Sequence of chain 1.A:
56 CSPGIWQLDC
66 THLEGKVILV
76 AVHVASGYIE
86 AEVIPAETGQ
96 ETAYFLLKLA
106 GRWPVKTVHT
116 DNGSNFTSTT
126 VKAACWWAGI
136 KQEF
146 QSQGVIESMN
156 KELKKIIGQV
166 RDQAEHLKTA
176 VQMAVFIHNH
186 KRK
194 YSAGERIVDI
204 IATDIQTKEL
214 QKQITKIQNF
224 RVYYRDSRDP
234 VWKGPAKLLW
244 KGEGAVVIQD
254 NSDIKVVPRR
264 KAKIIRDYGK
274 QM

Sequence of chain 2.B:
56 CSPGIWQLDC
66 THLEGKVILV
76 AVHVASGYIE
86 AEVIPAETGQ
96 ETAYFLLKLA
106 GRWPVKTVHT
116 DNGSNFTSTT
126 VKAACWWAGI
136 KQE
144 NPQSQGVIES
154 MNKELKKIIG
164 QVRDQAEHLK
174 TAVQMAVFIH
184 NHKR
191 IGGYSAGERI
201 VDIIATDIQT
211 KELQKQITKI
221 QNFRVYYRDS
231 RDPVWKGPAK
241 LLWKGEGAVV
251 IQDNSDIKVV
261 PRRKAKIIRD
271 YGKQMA

Binding-site contacts:
Ligand atom C13 contacts residue ALA129 of chain 1.B at 3.6 Å (hydrophobic).
Ligand atom F19 contacts residue ALA98 of chain 1.B at 3.3 Å.
Ligand atom C57 contacts residue THR125 of chain 1.B at 3.1 Å.
Ligand atom O16 contacts residue ALA129 of chain 1.B at 2.9 Å.
Ligand atom C01 contacts residue GLN168 of chain 1.A at 3.5 Å.
Ligand atom O42 contacts residue GLU170 of chain 1.A at 2.9 Å (salt-bridge).
Ligand atom C18 contacts residue THR125 of chain 1.B at 3.5 Å.
Ligand atom C37 contacts residue HIS171 of chain 1.A at 3.1 Å.
Ligand atom C18 contacts residue ALA129 of chain 1.B at 3.3 Å (hydrophobic).
Ligand atom C53 contacts residue TRP235 of chain 2.B at 3.2 Å (hydrophobic).
Ligand atom C55 contacts residue TYR226 of chain 2.B at 3.3 Å (hydrophobic).
Ligand atom C10 contacts residue MET178 of chain 1.A at 3.0 Å (hydrophobic).
Ligand atom C28 contacts residue THR174 of chain 1.A at 3.4 Å.
Ligand atom C46 contacts residue GLU170 of chain 1.A at 3.4 Å.
Ligand atom C13 contacts residue LEU102 of chain 1.B at 3.5 Å (hydrophobic).
Ligand atom O44 contacts residue GLU170 of chain 1.A at 2.9 Å (salt-bridge).
Ligand atom C53 contacts residue TYR226 of chain 2.B at 3.0 Å (hydrophobic).
Ligand atom F19 contacts residue THR125 of chain 1.B at 3.5 Å.
Ligand atom C10 contacts residue TRP132 of chain 1.B at 3.6 Å (hydrophobic).
Ligand atom C46 contacts residue HIS171 of chain 1.A at 3.1 Å.
Ligand atom C37 contacts residue THR174 of chain 1.A at 3.6 Å.
Ligand atom O42 contacts residue HIS171 of chain 1.A at 2.9 Å (h-bond).
Ligand atom C20 contacts residue THR125 of chain 1.B at 3.1 Å.
Ligand atom O27 contacts residue THR174 of chain 1.A at 3.2 Å (h-bond).
Ligand atom O27 contacts residue HIS171 of chain 1.A at 3.3 Å (h-bond).
Ligand atom O44 contacts residue LYS266 of chain 2.B at 3.0 Å (salt-bridge).
Ligand atom C41 contacts residue GLU170 of chain 1.A at 3.2 Å.
Ligand atom C61 contacts residue THR125 of chain 1.B at 3.6 Å.
Ligand atom C13 contacts residue TRP132 of chain 1.B at 3.3 Å (hydrophobic).
Ligand atom F19 contacts residue ALA129 of chain 1.B at 3.1 Å.
Ligand atom O51 contacts residue TYR226 of chain 2.B at 3.4 Å (h-bond).
Ligand atom C55 contacts residue THR124 of chain 1.B at 3.5 Å.
Ligand atom C07 contacts residue MET178 of chain 1.A at 3.6 Å (hydrophobic).
Ligand atom O42 contacts residue THR174 of chain 1.A at 3.0 Å (h-bond).
Ligand atom O51 contacts residue TRP235 of chain 2.B at 3.5 Å.
Ligand atom O44 contacts residue ALA169 of chain 1.A at 3.2 Å.
Ligand atom C29 contacts residue THR174 of chain 1.A at 2.9 Å.
Ligand atom C59 contacts residue THR125 of chain 1.B at 3.1 Å.
Ligand atom C33 contacts residue THR125 of chain 1.B at 3.2 Å.
Ligand atom O42 contacts residue ALA169 of chain 1.A at 3.4 Å.

Sequence of chain 1.B:
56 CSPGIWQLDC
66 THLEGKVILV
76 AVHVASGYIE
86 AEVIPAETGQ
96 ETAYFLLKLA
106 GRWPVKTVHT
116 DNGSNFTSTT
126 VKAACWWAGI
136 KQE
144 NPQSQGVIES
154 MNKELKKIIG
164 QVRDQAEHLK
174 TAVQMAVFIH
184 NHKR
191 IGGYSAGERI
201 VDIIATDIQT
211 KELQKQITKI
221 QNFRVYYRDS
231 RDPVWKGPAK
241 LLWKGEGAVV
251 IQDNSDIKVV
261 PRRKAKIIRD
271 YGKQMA

The small molecule below binds the protein below.
Small molecule (SMILES): Cc1c(-c2c([C@H](OC(C)(C)C)C(=O)O)n(C)c(=O)c3ccccc23)cc(F)c2c1CCCO2